Sequence of chain 1.HA:
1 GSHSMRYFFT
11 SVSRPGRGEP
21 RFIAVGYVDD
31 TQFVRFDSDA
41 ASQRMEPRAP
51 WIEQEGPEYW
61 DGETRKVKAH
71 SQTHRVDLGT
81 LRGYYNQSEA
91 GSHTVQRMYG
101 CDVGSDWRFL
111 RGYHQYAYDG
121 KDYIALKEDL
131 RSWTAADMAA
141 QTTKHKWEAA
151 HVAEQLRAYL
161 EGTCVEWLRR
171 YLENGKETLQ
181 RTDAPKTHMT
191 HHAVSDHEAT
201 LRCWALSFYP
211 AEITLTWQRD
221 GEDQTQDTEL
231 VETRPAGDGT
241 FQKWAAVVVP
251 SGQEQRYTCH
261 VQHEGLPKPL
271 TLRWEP

Binding-site contacts:
Ligand atom N contacts residue ASP77 of chain 1.HA at 2.7 Å (salt-bridge).
Ligand atom O contacts residue HIS70 of chain 1.HA at 3.2 Å.
Ligand atom CA contacts residue ASP77 of chain 1.HA at 3.4 Å.
Ligand atom O contacts residue GOL1 of chain 1.GC at 3.2 Å (h-bond).
Ligand atom CD1 contacts residue TYR99 of chain 1.HA at 3.3 Å (hydrophobic).
Ligand atom O contacts residue THR143 of chain 1.HA at 2.9 Å (h-bond).
Ligand atom O contacts residue TYR159 of chain 1.HA at 2.3 Å (h-bond).
Ligand atom CG1 contacts residue TYR123 of chain 1.HA at 3.2 Å (hydrophobic).
Ligand atom CB contacts residue ASP77 of chain 1.HA at 3.5 Å.
Ligand atom CG2 contacts residue TYR116 of chain 1.HA at 3.1 Å (hydrophobic).
Ligand atom O contacts residue TYR84 of chain 1.HA at 3.2 Å (h-bond).
Ligand atom CD1 contacts residue ARG97 of chain 1.HA at 3.5 Å.
Ligand atom OXT contacts residue LYS146 of chain 1.HA at 3.2 Å (salt-bridge).
Ligand atom CB contacts residue TRP167 of chain 1.HA at 3.4 Å (hydrophobic).
Ligand atom O contacts residue GOL1 of chain 1.GC at 3.4 Å (h-bond).
Ligand atom CE1 contacts residue TRP167 of chain 1.HA at 3.5 Å (hydrophobic).
Ligand atom O contacts residue TRP147 of chain 1.HA at 3.5 Å.
Ligand atom CB contacts residue GLU63 of chain 1.HA at 3.5 Å.
Ligand atom CB contacts residue ASP77 of chain 1.HA at 3.5 Å.
Ligand atom N contacts residue TYR171 of chain 1.HA at 2.8 Å (h-bond).
Ligand atom O contacts residue LYS66 of chain 1.HA at 2.9 Å.
Ligand atom CG2 contacts residue ASP77 of chain 1.HA at 3.3 Å.
Ligand atom N contacts residue GOL1 of chain 1.GC at 3.5 Å (h-bond).
Ligand atom N contacts residue TYR99 of chain 1.HA at 3.2 Å (h-bond).
Ligand atom CE1 contacts residue LYS66 of chain 1.HA at 3.2 Å.
Ligand atom CD2 contacts residue TYR99 of chain 1.HA at 3.1 Å (hydrophobic).
Ligand atom CE2 contacts residue LYS66 of chain 1.HA at 3.5 Å.
Ligand atom O contacts residue TRP147 of chain 1.HA at 2.7 Å (h-bond).
Ligand atom N contacts residue GLU63 of chain 1.HA at 3.1 Å (salt-bridge).
Ligand atom CA contacts residue TYR171 of chain 1.HA at 3.5 Å (hydrophobic).
Ligand atom CG1 contacts residue THR143 of chain 1.HA at 3.2 Å.
Ligand atom N contacts residue TYR7 of chain 1.HA at 2.9 Å (h-bond).
Ligand atom C contacts residue TYR159 of chain 1.HA at 3.4 Å (hydrophobic).
Ligand atom CZ contacts residue LYS66 of chain 1.HA at 3.2 Å.
Ligand atom O contacts residue THR73 of chain 1.HA at 3.0 Å (h-bond).
Ligand atom CD1 contacts residue MET45 of chain 1.HA at 3.2 Å (hydrophobic).
Ligand atom N contacts residue MET5 of chain 1.HA at 3.4 Å.
Ligand atom CD1 contacts residue TRP167 of chain 1.HA at 3.2 Å (hydrophobic).
Ligand atom CD1 contacts residue GLU63 of chain 1.HA at 3.2 Å.
Ligand atom CD2 contacts residue TYR159 of chain 1.HA at 3.5 Å (hydrophobic).

A protein and the small-molecule ligand that binds it are described below.
Small molecule (SMILES): CC[C@H](C)[C@H](NC(=O)[C@H](CC1=c2ccccc2=NC1)NC(=O)[C@H](CCSC)NC(=O)[C@H](CC(C)C)NC(=O)[C@H](CC(C)C)NC(=O)[C@@H](N)Cc1ccc(O)cc1)C(=O)N[C@H](C(=O)N[C@@H](CCC(N)=O)C(=O)N[C@H](C(=O)O)C(C)C)[C@@H](C)O